Binding-site contacts:
Ligand atom C27 contacts residue LEU15 of chain 1.PA at 3.6 Å (hydrophobic).
Ligand atom C13 contacts residue ASP51 of chain 1.PA at 3.6 Å.
Ligand atom C14 contacts residue PHE224 of chain 1.PA at 3.4 Å (hydrophobic).
Ligand atom C21 contacts residue ALA18 of chain 1.PA at 3.9 Å (hydrophobic).
Ligand atom C30 contacts residue LEU14 of chain 1.PA at 4.0 Å (hydrophobic).
Ligand atom C10 contacts residue TRP23 of chain 1.C at 3.8 Å (hydrophobic).
Ligand atom CM2 contacts residue VAL52 of chain 1.C at 4.1 Å (hydrophobic).
Ligand atom C10 contacts residue VAL52 of chain 1.C at 3.7 Å (hydrophobic).
Ligand atom C21 contacts residue MET225 of chain 1.PA at 3.9 Å (hydrophobic).
Ligand atom C15 contacts residue PHE224 of chain 1.PA at 3.5 Å (hydrophobic).
Ligand atom C8 contacts residue ARG54 of chain 1.C at 3.3 Å.
Ligand atom C16 contacts residue ASP51 of chain 1.PA at 3.6 Å.
Ligand atom C20 contacts residue MET225 of chain 1.PA at 3.9 Å (hydrophobic).
Ligand atom C25 contacts residue ILE49 of chain 1.PA at 3.8 Å (hydrophobic).
Ligand atom CM3 contacts residue MET164 of chain 1.P at 3.7 Å (hydrophobic).
Ligand atom C20 contacts residue ALA52 of chain 1.PA at 3.8 Å (hydrophobic).
Ligand atom C7 contacts residue PHE224 of chain 1.PA at 3.6 Å (hydrophobic).
Ligand atom C13 contacts residue THR21 of chain 1.PA at 3.4 Å.
Ligand atom C28 contacts residue LEU14 of chain 1.PA at 3.6 Å (hydrophobic).
Ligand atom C5 contacts residue ARG274 of chain 1.PA at 4.1 Å.
Ligand atom O1 contacts residue ARG25 of chain 1.PA at 3.0 Å.
Ligand atom C13 contacts residue PHE224 of chain 1.PA at 3.7 Å (hydrophobic).
Ligand atom C15 contacts residue LEU55 of chain 1.PA at 3.6 Å (hydrophobic).
Ligand atom C31 contacts residue ILE11 of chain 1.PA at 3.7 Å (hydrophobic).
Ligand atom C26 contacts residue ALA18 of chain 1.PA at 3.9 Å (hydrophobic).
Ligand atom C11 contacts residue THR21 of chain 1.PA at 4.0 Å.
Ligand atom C12 contacts residue PHE224 of chain 1.PA at 3.5 Å (hydrophobic).
Ligand atom C23 contacts residue ALA52 of chain 1.PA at 3.5 Å (hydrophobic).
Ligand atom C22 contacts residue MET225 of chain 1.PA at 3.9 Å (hydrophobic).
Ligand atom C12 contacts residue TRP23 of chain 1.C at 3.8 Å (hydrophobic).
Ligand atom C11 contacts residue PHE224 of chain 1.PA at 3.5 Å (hydrophobic).
Ligand atom C7 contacts residue ARG54 of chain 1.C at 3.9 Å.
Ligand atom C27 contacts residue LEU14 of chain 1.PA at 3.9 Å (hydrophobic).
Ligand atom O4 contacts residue GLU204 of chain 1.PA at 4.0 Å.
Ligand atom C26 contacts residue LEU14 of chain 1.PA at 3.7 Å (hydrophobic).
Ligand atom C8 contacts residue PHE224 of chain 1.PA at 3.8 Å (hydrophobic).
Ligand atom CM2 contacts residue ASP47 of chain 1.C at 3.4 Å.
Ligand atom CM5 contacts residue ARG54 of chain 1.C at 3.4 Å.
Ligand atom C15 contacts residue TRP23 of chain 1.C at 3.6 Å (hydrophobic).
Ligand atom C19 contacts residue ALA52 of chain 1.PA at 3.7 Å (hydrophobic).

The protein below binds the small molecule below.
Small molecule (SMILES): COC1=C(OC)C(=O)C(C/C=C(/C)CCC=C(C)CC/C=C(/C)CC/C=C(\C)CC/C=C(\C)CC/C=C(\C)CC/C=C(/C)CCC=C(C)CCC=C(C)CCC=C(C)C)=C(C)C1=O

Sequence of chain 1.P:
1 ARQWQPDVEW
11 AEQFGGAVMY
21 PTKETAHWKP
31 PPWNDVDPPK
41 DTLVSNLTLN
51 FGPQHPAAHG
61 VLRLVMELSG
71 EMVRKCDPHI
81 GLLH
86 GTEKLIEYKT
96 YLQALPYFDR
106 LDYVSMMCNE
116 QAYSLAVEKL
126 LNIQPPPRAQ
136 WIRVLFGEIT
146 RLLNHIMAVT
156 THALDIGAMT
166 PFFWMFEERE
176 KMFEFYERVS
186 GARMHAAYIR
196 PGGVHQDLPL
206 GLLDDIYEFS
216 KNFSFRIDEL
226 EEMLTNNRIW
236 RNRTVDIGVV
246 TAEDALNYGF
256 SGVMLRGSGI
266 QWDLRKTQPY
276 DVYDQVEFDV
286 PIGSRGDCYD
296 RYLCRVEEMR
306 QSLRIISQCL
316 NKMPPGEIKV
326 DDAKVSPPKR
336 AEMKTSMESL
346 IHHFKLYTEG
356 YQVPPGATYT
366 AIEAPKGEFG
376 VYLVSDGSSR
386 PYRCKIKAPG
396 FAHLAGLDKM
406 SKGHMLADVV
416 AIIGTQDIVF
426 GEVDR

Sequence of chain 1.PA:
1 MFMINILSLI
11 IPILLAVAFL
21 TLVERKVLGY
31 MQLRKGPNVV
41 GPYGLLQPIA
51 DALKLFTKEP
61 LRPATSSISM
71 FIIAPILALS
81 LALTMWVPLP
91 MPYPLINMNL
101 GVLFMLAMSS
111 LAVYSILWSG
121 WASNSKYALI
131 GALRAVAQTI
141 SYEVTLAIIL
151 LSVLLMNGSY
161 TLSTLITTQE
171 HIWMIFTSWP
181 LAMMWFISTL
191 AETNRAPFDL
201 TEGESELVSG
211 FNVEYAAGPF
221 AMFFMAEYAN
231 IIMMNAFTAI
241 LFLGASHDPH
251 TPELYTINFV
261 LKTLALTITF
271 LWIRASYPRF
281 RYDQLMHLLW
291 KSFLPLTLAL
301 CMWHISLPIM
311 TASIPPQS

Sequence of chain 1.C:
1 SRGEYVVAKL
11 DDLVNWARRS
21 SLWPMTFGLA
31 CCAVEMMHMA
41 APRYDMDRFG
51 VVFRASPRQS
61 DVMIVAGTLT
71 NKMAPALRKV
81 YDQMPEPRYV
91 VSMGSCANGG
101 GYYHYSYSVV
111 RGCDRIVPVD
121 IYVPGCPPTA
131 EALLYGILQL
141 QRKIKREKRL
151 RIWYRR